A small-molecule ligand and the protein it binds are described below.
Small molecule (SMILES): Nc1nc2c(ncn2[C@@H]2O[C@H](CO[P](=O)(O)O[P](=O)(O)NP(=O)(O)O)[C@@H](O)[C@H]2O)c(=O)[nH]1

Sequence of chain 1.B:
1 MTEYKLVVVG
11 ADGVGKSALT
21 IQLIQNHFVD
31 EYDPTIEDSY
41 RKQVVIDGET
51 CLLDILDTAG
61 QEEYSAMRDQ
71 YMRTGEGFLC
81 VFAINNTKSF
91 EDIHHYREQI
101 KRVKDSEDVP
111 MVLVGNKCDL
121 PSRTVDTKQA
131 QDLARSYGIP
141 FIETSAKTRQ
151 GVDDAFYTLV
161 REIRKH

Binding-site contacts:
Ligand atom O2' contacts residue ASP30 of chain 1.B at 3.3 Å.
Ligand atom N2 contacts residue LEU120 of chain 1.B at 3.4 Å.
Ligand atom O2G contacts residue LYS16 of chain 1.B at 2.6 Å (salt-bridge).
Ligand atom N1 contacts residue ASP119 of chain 1.B at 2.6 Å (salt-bridge).
Ligand atom O2G contacts residue ASP12 of chain 1.B at 3.5 Å (salt-bridge).
Ligand atom PB contacts residue MG1 of chain 1.L at 3.2 Å.
Ligand atom O2A contacts residue THR35 of chain 1.B at 2.8 Å (h-bond).
Ligand atom O2' contacts residue PHE28 of chain 1.B at 3.2 Å.
Ligand atom O6 contacts residue LYS147 of chain 1.B at 3.3 Å (salt-bridge).
Ligand atom O6 contacts residue ASN116 of chain 1.B at 3.4 Å (h-bond).
Ligand atom C6 contacts residue ASP119 of chain 1.B at 3.4 Å.
Ligand atom O2B contacts residue MG1 of chain 1.L at 2.1 Å.
Ligand atom O6 contacts residue ALA146 of chain 1.B at 2.8 Å (h-bond).
Ligand atom O3G contacts residue ASP12 of chain 1.B at 3.1 Å (salt-bridge).
Ligand atom O1G contacts residue MG1 of chain 1.L at 1.8 Å.
Ligand atom O4' contacts residue LYS117 of chain 1.B at 2.9 Å (salt-bridge).
Ligand atom C2 contacts residue ASP119 of chain 1.B at 3.5 Å.
Ligand atom N2 contacts residue ASP119 of chain 1.B at 2.7 Å (salt-bridge).
Ligand atom N7 contacts residue ASN116 of chain 1.B at 3.2 Å (h-bond).
Ligand atom N3B contacts residue MG1 of chain 1.L at 3.4 Å.
Ligand atom O2' contacts residue VAL29 of chain 1.B at 2.5 Å (h-bond).
Ligand atom O2G contacts residue GLY60 of chain 1.B at 3.0 Å (h-bond).
Ligand atom PB contacts residue LYS16 of chain 1.B at 3.5 Å.
Ligand atom O2B contacts residue SER17 of chain 1.B at 3.0 Å (h-bond).
Ligand atom O1B contacts residue VAL14 of chain 1.B at 3.4 Å (h-bond).
Ligand atom O1G contacts residue THR35 of chain 1.B at 2.9 Å (h-bond).
Ligand atom O1A contacts residue ALA18 of chain 1.B at 2.8 Å (h-bond).
Ligand atom O2B contacts residue THR35 of chain 1.B at 2.8 Å (h-bond).
Ligand atom O1A contacts residue GLY15 of chain 1.B at 3.2 Å.
Ligand atom O1B contacts residue GLY15 of chain 1.B at 3.1 Å (h-bond).
Ligand atom O6 contacts residue ASP119 of chain 1.B at 3.3 Å (salt-bridge).
Ligand atom C2' contacts residue VAL29 of chain 1.B at 3.2 Å (hydrophobic).
Ligand atom N3B contacts residue GLY13 of chain 1.B at 3.0 Å (h-bond).
Ligand atom PG contacts residue MG1 of chain 1.L at 3.1 Å.
Ligand atom O3A contacts residue GLY15 of chain 1.B at 3.1 Å (h-bond).
Ligand atom O6 contacts residue LYS117 of chain 1.B at 3.3 Å.
Ligand atom O6 contacts residue SER145 of chain 1.B at 3.3 Å.
Ligand atom O1B contacts residue GLY13 of chain 1.B at 3.5 Å (h-bond).
Ligand atom O1A contacts residue SER17 of chain 1.B at 3.5 Å (h-bond).
Ligand atom O1B contacts residue LYS16 of chain 1.B at 2.5 Å (salt-bridge).